Sequence of chain 1.R:
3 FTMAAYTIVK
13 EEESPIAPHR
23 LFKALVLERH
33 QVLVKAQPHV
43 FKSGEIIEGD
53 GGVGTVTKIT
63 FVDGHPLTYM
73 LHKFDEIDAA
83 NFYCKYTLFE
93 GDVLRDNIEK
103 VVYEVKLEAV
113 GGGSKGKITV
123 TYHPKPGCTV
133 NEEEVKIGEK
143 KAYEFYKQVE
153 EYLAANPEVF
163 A

The protein below binds the small molecule below.
Small molecule (SMILES): O=S(=O)(O)c1cccc2cccc(Nc3ccccc3)c12

Sequence of chain 1.Q:
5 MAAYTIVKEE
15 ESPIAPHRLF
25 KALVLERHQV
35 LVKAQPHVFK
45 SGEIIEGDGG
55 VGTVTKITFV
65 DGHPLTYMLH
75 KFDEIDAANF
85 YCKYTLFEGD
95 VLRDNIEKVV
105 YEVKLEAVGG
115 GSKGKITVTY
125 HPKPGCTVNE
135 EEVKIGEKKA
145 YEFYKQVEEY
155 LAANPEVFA

Binding-site contacts:
Ligand atom C14 contacts residue GLU141 of chain 1.R at 3.7 Å.
Ligand atom C13 contacts residue MET5 of chain 1.Q at 3.8 Å (hydrophobic).
Ligand atom C12 contacts residue MET5 of chain 1.Q at 4.2 Å (hydrophobic).
Ligand atom C15 contacts residue GLU141 of chain 1.R at 3.4 Å.
Ligand atom C8 contacts residue TYR145 of chain 1.R at 4.4 Å (hydrophobic).
Ligand atom C16 contacts residue GLU141 of chain 1.R at 4.3 Å.
Ligand atom C16 contacts residue TYR145 of chain 1.R at 3.6 Å (hydrophobic).
Ligand atom O1 contacts residue TYR145 of chain 1.R at 2.7 Å (h-bond).
Ligand atom C15 contacts residue MET5 of chain 1.Q at 3.9 Å (hydrophobic).
Ligand atom C9 contacts residue TYR145 of chain 1.R at 4.1 Å (hydrophobic).
Ligand atom C16 contacts residue MET5 of chain 1.Q at 4.2 Å (hydrophobic).
Ligand atom C11 contacts residue TYR145 of chain 1.R at 4.5 Å (hydrophobic).
Ligand atom C15 contacts residue TYR145 of chain 1.R at 3.5 Å (hydrophobic).
Ligand atom O3 contacts residue TYR145 of chain 1.R at 3.2 Å (h-bond).
Ligand atom S contacts residue TYR145 of chain 1.R at 3.4 Å (h-bond).
Ligand atom C14 contacts residue TYR145 of chain 1.R at 4.2 Å (hydrophobic).
Ligand atom C11 contacts residue MET5 of chain 1.Q at 4.4 Å (hydrophobic).
Ligand atom C14 contacts residue MET5 of chain 1.Q at 3.6 Å (hydrophobic).